Sequence of chain 1.A:
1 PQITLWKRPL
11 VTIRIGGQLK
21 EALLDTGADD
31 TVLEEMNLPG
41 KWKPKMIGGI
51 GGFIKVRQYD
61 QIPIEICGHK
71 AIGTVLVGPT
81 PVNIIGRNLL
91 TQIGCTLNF

Sequence of chain 1.B:
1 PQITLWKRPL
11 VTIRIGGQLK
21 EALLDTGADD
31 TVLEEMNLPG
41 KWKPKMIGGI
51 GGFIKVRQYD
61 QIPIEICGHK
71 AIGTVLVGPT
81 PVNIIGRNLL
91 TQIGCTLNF

Binding-site contacts:
Ligand atom C33 contacts residue VAL82 of chain 1.B at 3.7 Å (hydrophobic).
Ligand atom C18 contacts residue ASP30 of chain 1.B at 3.2 Å.
Ligand atom C34 contacts residue VAL82 of chain 1.B at 3.5 Å (hydrophobic).
Ligand atom O28 contacts residue ASP29 of chain 1.A at 3.5 Å (salt-bridge).
Ligand atom O27 contacts residue ASP29 of chain 1.A at 2.9 Å.
Ligand atom O28 contacts residue GLY27 of chain 1.A at 3.2 Å (h-bond).
Ligand atom C42 contacts residue GLY48 of chain 1.A at 3.5 Å.
Ligand atom C12 contacts residue GLY27 of chain 1.B at 3.6 Å.
Ligand atom C32 contacts residue GLY27 of chain 1.A at 3.6 Å.
Ligand atom F2 contacts residue PHE53 of chain 1.A at 3.7 Å.
Ligand atom C26 contacts residue ASP29 of chain 1.A at 3.7 Å.
Ligand atom C35 contacts residue VAL82 of chain 1.B at 3.5 Å (hydrophobic).
Ligand atom C16 contacts residue ASP25 of chain 1.B at 3.3 Å.
Ligand atom C32 contacts residue ASP25 of chain 1.B at 3.3 Å.
Ligand atom C44 contacts residue ASP29 of chain 1.A at 3.6 Å.
Ligand atom F3 contacts residue GLY48 of chain 1.A at 3.4 Å.
Ligand atom C17 contacts residue ASP25 of chain 1.A at 3.5 Å.
Ligand atom C45 contacts residue ARG8 of chain 1.B at 3.6 Å.
Ligand atom C40 contacts residue ACT1 of chain 1.G at 3.6 Å.
Ligand atom F3 contacts residue GLY49 of chain 1.A at 3.4 Å.
Ligand atom O18 contacts residue ASP25 of chain 1.B at 2.5 Å (salt-bridge).
Ligand atom C7 contacts residue ASP30 of chain 1.B at 3.5 Å.
Ligand atom O22 contacts residue ILE50 of chain 1.B at 3.7 Å.
Ligand atom C6 contacts residue ALA28 of chain 1.B at 3.5 Å (hydrophobic).
Ligand atom O18 contacts residue GLY27 of chain 1.A at 3.3 Å.
Ligand atom O10 contacts residue ILE84 of chain 1.B at 3.5 Å.
Ligand atom O9 contacts residue ILE50 of chain 1.A at 3.3 Å.
Ligand atom C17 contacts residue ASP25 of chain 1.B at 3.3 Å.
Ligand atom C35 contacts residue PRO81 of chain 1.B at 3.7 Å (hydrophobic).
Ligand atom C7 contacts residue ALA28 of chain 1.B at 3.3 Å (hydrophobic).
Ligand atom O9 contacts residue GLY49 of chain 1.B at 3.3 Å.
Ligand atom F1 contacts residue PRO81 of chain 1.B at 3.5 Å.
Ligand atom O19 contacts residue ASP30 of chain 1.B at 3.2 Å (salt-bridge).
Ligand atom O28 contacts residue ALA28 of chain 1.A at 3.1 Å.
Ligand atom O18 contacts residue ASP25 of chain 1.A at 2.5 Å (salt-bridge).
Ligand atom C25 contacts residue GLY48 of chain 1.A at 3.1 Å.
Ligand atom C33 contacts residue GLY27 of chain 1.A at 3.5 Å.
Ligand atom C4 contacts residue GLY48 of chain 1.B at 3.3 Å.
Ligand atom C13 contacts residue ASP25 of chain 1.A at 3.7 Å.
Ligand atom N20 contacts residue GLY27 of chain 1.A at 3.1 Å (h-bond).

A protein and the small-molecule ligand that binds it are described below.
Small molecule (SMILES): CC(C)CN(C[C@@H](O)[C@H](Cc1ccccc1)NC(=O)[C@@H]1CN(c2cccc(C(F)(F)F)c2)C(=O)O1)S(=O)(=O)c1ccc2c(c1)OCO2